The protein below binds the small molecule below.
Small molecule (SMILES): COc1cc(CCNC(=O)c2nc(C(C)(C)NC(=O)OCc3ccccc3)[nH]c(=O)c2O)ccn1

Sequence of chain 8.A:
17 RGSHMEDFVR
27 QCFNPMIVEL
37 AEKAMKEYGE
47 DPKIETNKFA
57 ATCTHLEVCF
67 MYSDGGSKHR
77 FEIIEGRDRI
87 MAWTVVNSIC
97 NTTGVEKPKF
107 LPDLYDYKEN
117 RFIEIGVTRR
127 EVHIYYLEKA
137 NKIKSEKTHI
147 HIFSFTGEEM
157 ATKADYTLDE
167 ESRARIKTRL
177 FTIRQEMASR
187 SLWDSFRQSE

Binding-site contacts:
Ligand atom C10 contacts residue MN1 of chain 8.B at 2.8 Å.
Ligand atom O03 contacts residue MN1 of chain 8.B at 2.3 Å.
Ligand atom N02 contacts residue MN1 of chain 8.C at 3.2 Å.
Ligand atom C03 contacts residue ALA40 of chain 8.A at 4.0 Å (hydrophobic).
Ligand atom N01 contacts residue LYS54 of chain 8.A at 3.0 Å (salt-bridge).
Ligand atom C09 contacts residue GLU120 of chain 8.A at 3.9 Å.
Ligand atom O04 contacts residue HIS61 of chain 8.A at 2.7 Å (h-bond).
Ligand atom C25 contacts residue TYR131 of chain 8.A at 3.7 Å (hydrophobic).
Ligand atom O03 contacts residue GLU81 of chain 8.A at 4.0 Å.
Ligand atom C08 contacts residue GLU81 of chain 8.A at 3.7 Å.
Ligand atom C02 contacts residue LYS54 of chain 8.A at 3.6 Å.
Ligand atom C07 contacts residue GLU81 of chain 8.A at 3.5 Å.
Ligand atom C09 contacts residue MN1 of chain 8.C at 3.1 Å.
Ligand atom C22 contacts residue LYS54 of chain 8.A at 4.0 Å.
Ligand atom O04 contacts residue GLU120 of chain 8.A at 3.2 Å (salt-bridge).
Ligand atom N03 contacts residue HIS61 of chain 8.A at 3.7 Å.
Ligand atom N02 contacts residue GLU81 of chain 8.A at 3.2 Å (salt-bridge).
Ligand atom O25 contacts residue TYR131 of chain 8.A at 3.7 Å.
Ligand atom C23 contacts residue THR58 of chain 8.A at 3.9 Å.
Ligand atom C09 contacts residue HIS61 of chain 8.A at 3.5 Å.
Ligand atom O03 contacts residue HIS61 of chain 8.A at 3.6 Å.
Ligand atom O02 contacts residue MN1 of chain 8.C at 2.6 Å.
Ligand atom C21 contacts residue TYR44 of chain 8.A at 3.9 Å (hydrophobic).
Ligand atom C07 contacts residue MN1 of chain 8.C at 2.7 Å.
Ligand atom O03 contacts residue ASP109 of chain 8.A at 3.2 Å (salt-bridge).
Ligand atom O03 contacts residue GLU120 of chain 8.A at 3.1 Å (salt-bridge).
Ligand atom O03 contacts residue MN1 of chain 8.C at 2.4 Å.
Ligand atom C10 contacts residue GLU120 of chain 8.A at 3.9 Å.
Ligand atom C09 contacts residue MN1 of chain 8.B at 2.9 Å.
Ligand atom O04 contacts residue MN1 of chain 8.B at 2.1 Å.
Ligand atom O04 contacts residue ILE121 of chain 8.A at 2.9 Å (h-bond).
Ligand atom C22 contacts residue TYR44 of chain 8.A at 3.8 Å (hydrophobic).
Ligand atom O26 contacts residue TYR131 of chain 8.A at 2.9 Å (h-bond).
Ligand atom C08 contacts residue MN1 of chain 8.C at 3.2 Å.
Ligand atom C06 contacts residue GLU81 of chain 8.A at 3.2 Å.
Ligand atom C23 contacts residue ALA57 of chain 8.A at 3.8 Å (hydrophobic).
Ligand atom C09 contacts residue GLU81 of chain 8.A at 4.0 Å.
Ligand atom C24 contacts residue THR58 of chain 8.A at 3.8 Å.
Ligand atom C10 contacts residue HIS61 of chain 8.A at 3.2 Å.
Ligand atom C26 contacts residue TYR131 of chain 8.A at 3.5 Å (hydrophobic).